The small molecule below binds the protein below.
Small molecule (SMILES): CC(=O)N[C@@H]1[C@@H](O)[C@H](O)[C@@H](CO)O[C@H]1O

Sequence of chain 2.D:
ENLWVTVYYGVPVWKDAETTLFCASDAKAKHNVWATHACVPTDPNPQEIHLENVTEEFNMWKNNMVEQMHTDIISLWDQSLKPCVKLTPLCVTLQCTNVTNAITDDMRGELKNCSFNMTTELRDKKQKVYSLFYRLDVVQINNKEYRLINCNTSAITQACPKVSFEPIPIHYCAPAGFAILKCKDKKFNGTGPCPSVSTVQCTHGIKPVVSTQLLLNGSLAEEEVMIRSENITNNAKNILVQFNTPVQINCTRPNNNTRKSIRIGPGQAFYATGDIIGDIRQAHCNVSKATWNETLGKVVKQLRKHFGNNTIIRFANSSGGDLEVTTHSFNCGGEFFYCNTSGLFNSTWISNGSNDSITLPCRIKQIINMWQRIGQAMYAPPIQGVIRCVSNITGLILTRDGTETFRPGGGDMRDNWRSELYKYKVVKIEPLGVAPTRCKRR

Binding-site contacts:
Ligand atom O4 contacts residue ASP111 of chain 2.D at 3.7 Å.
Ligand atom O5 contacts residue ASN103 of chain 2.D at 2.3 Å (h-bond).
Ligand atom C1 contacts residue LYS117 of chain 2.D at 4.3 Å.
Ligand atom C7 contacts residue LYS117 of chain 2.D at 4.2 Å.
Ligand atom C8 contacts residue LYS117 of chain 2.D at 4.0 Å.
Ligand atom C7 contacts residue ASN103 of chain 2.D at 3.3 Å.
Ligand atom C8 contacts residue THR102 of chain 2.D at 4.1 Å.
Ligand atom C3 contacts residue ASN103 of chain 2.D at 3.8 Å.
Ligand atom C6 contacts residue ASP110 of chain 2.D at 3.6 Å.
Ligand atom C8 contacts residue CYS101 of chain 2.D at 4.1 Å (hydrophobic).
Ligand atom C1 contacts residue ASN103 of chain 2.D at 1.4 Å.
Ligand atom C5 contacts residue ASP111 of chain 2.D at 3.9 Å.
Ligand atom C5 contacts residue ASN103 of chain 2.D at 3.6 Å.
Ligand atom O5 contacts residue ASN106 of chain 2.D at 3.8 Å.
Ligand atom O7 contacts residue ASN103 of chain 2.D at 3.2 Å (h-bond).
Ligand atom C6 contacts residue ARG113 of chain 2.D at 3.9 Å.
Ligand atom O6 contacts residue ARG113 of chain 2.D at 2.8 Å (salt-bridge).
Ligand atom N2 contacts residue ASN103 of chain 2.D at 3.0 Å (h-bond).
Ligand atom C1 contacts residue GLY114 of chain 2.D at 4.0 Å.
Ligand atom O6 contacts residue ASN106 of chain 2.D at 4.5 Å.
Ligand atom C6 contacts residue ASP111 of chain 2.D at 3.1 Å.
Ligand atom C4 contacts residue ASP111 of chain 2.D at 4.4 Å.
Ligand atom O5 contacts residue GLY114 of chain 2.D at 4.0 Å.
Ligand atom C2 contacts residue ASN103 of chain 2.D at 2.5 Å.
Ligand atom C1 contacts residue ASN106 of chain 2.D at 4.2 Å.
Ligand atom O6 contacts residue ASP110 of chain 2.D at 4.0 Å.
Ligand atom C4 contacts residue ASN103 of chain 2.D at 4.2 Å.
Ligand atom O5 contacts residue ARG113 of chain 2.D at 4.0 Å.
Ligand atom N2 contacts residue LYS117 of chain 2.D at 3.6 Å.
Ligand atom O6 contacts residue ASP111 of chain 2.D at 4.2 Å.
Ligand atom C8 contacts residue ASN103 of chain 2.D at 4.0 Å.